Sequence of chain 1.A:
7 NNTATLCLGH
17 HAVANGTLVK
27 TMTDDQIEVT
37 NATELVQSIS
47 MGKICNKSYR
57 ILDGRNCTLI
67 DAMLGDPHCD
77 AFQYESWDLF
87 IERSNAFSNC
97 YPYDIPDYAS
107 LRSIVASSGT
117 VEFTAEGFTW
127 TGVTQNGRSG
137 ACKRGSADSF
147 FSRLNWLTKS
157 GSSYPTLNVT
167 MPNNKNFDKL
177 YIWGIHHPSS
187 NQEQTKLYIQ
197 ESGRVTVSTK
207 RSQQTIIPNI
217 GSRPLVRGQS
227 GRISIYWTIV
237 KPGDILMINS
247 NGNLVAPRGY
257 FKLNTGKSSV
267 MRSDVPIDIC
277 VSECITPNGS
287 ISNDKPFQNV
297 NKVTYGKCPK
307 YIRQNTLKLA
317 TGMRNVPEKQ

Sequence of chain 3.A:
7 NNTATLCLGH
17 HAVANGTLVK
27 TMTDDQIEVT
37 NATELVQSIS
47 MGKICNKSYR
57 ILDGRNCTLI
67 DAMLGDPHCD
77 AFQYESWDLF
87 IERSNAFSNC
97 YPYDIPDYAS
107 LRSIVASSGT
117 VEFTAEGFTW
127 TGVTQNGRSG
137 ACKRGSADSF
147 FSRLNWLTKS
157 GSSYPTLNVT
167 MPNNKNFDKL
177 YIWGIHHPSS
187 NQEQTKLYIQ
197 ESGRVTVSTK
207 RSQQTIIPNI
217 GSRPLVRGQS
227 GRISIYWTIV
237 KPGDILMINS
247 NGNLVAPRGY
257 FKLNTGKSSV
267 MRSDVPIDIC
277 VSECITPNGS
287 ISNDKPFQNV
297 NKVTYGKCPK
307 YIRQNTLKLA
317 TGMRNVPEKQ

Binding-site contacts:
Ligand atom C3 contacts residue ASN164 of chain 1.A at 3.9 Å.
Ligand atom C6 contacts residue LEU221 of chain 3.A at 4.3 Å (hydrophobic).
Ligand atom O6 contacts residue THR166 of chain 1.A at 4.0 Å.
Ligand atom C2 contacts residue SER218 of chain 3.A at 4.2 Å.
Ligand atom O7 contacts residue ASN164 of chain 1.A at 4.4 Å.
Ligand atom O5 contacts residue THR166 of chain 1.A at 4.2 Å.
Ligand atom O5 contacts residue ASN164 of chain 1.A at 2.3 Å (h-bond).
Ligand atom C5 contacts residue ASN164 of chain 1.A at 3.7 Å.
Ligand atom C4 contacts residue LEU221 of chain 3.A at 4.5 Å (hydrophobic).
Ligand atom N2 contacts residue ASN164 of chain 1.A at 3.1 Å (h-bond).
Ligand atom C8 contacts residue SER218 of chain 3.A at 4.4 Å.
Ligand atom C1 contacts residue ASN164 of chain 1.A at 1.5 Å.
Ligand atom O3 contacts residue LEU221 of chain 3.A at 4.2 Å.
Ligand atom C5 contacts residue MET243 of chain 1.A at 4.1 Å (hydrophobic).
Ligand atom N2 contacts residue SER218 of chain 3.A at 3.0 Å (h-bond).
Ligand atom C5 contacts residue THR166 of chain 1.A at 3.8 Å.
Ligand atom O6 contacts residue ASN164 of chain 1.A at 4.5 Å.
Ligand atom C7 contacts residue SER218 of chain 3.A at 3.1 Å.
Ligand atom C7 contacts residue ASN164 of chain 1.A at 3.5 Å.
Ligand atom C2 contacts residue ASN164 of chain 1.A at 2.6 Å.
Ligand atom C4 contacts residue ASN164 of chain 1.A at 4.3 Å.
Ligand atom C6 contacts residue THR166 of chain 1.A at 3.6 Å.
Ligand atom O7 contacts residue SER218 of chain 3.A at 2.5 Å (h-bond).
Ligand atom C8 contacts residue ASN164 of chain 1.A at 3.3 Å.

A small-molecule ligand and the protein it binds are described below.
Small molecule (SMILES): CC(=O)N[C@H]1[C@H](O[C@H]2[C@H](O)[C@@H](NC(C)=O)CO[C@@H]2CO)O[C@H](CO)[C@@H](OC2O[C@H](CO)[C@@H](O)[C@H](O)[C@@H]2O)[C@@H]1O